Sequence of chain 1.A:
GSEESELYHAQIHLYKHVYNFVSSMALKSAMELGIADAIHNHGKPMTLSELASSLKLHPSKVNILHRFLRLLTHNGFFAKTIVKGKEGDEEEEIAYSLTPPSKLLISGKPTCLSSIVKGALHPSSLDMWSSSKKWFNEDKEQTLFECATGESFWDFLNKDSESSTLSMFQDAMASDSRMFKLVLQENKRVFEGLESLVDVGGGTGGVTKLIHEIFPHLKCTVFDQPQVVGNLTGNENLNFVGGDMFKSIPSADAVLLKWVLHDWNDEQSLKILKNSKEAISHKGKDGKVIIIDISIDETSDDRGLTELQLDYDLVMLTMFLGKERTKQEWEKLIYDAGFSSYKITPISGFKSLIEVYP

The small molecule below binds the protein below.
Small molecule (SMILES): O=C1c2ccc(O)cc2O[C@H](O)[C@H]1c1ccc(O)cc1

Binding-site contacts:
Ligand atom C2 contacts residue MET173 of chain 2.A at 3.9 Å (hydrophobic).
Ligand atom C2 contacts residue ALA172 of chain 2.A at 3.7 Å (hydrophobic).
Ligand atom C2 contacts residue ALA120 of chain 2.A at 3.8 Å (hydrophobic).
Ligand atom C1 contacts residue PHE169 of chain 2.A at 4.0 Å (hydrophobic).
Ligand atom O5 contacts residue SER125 of chain 2.A at 4.0 Å.
Ligand atom O5 contacts residue MET168 of chain 2.A at 3.4 Å.
Ligand atom O2 contacts residue ILE116 of chain 2.A at 3.6 Å.
Ligand atom C6 contacts residue PHE169 of chain 2.A at 3.7 Å (hydrophobic).
Ligand atom C7 contacts residue TYR19 of chain 1.A at 3.9 Å (hydrophobic).
Ligand atom C9 contacts residue TYR19 of chain 1.A at 3.7 Å (hydrophobic).
Ligand atom O2 contacts residue MET173 of chain 2.A at 3.7 Å.
Ligand atom O3 contacts residue TYR19 of chain 1.A at 3.0 Å (h-bond).
Ligand atom C5 contacts residue SER125 of chain 2.A at 3.4 Å.
Ligand atom C6 contacts residue SER125 of chain 2.A at 4.0 Å.
Ligand atom C1 contacts residue ALA120 of chain 2.A at 3.7 Å (hydrophobic).
Ligand atom C7 contacts residue MET173 of chain 2.A at 4.0 Å (hydrophobic).
Ligand atom C15 contacts residue MET316 of chain 2.A at 4.0 Å (hydrophobic).
Ligand atom C10 contacts residue MET316 of chain 2.A at 3.9 Å (hydrophobic).
Ligand atom C8 contacts residue TYR19 of chain 1.A at 3.5 Å (hydrophobic).
Ligand atom O5 contacts residue GLY119 of chain 2.A at 3.3 Å (h-bond).
Ligand atom C1 contacts residue GLY119 of chain 2.A at 3.2 Å.
Ligand atom C11 contacts residue PHE320 of chain 2.A at 4.0 Å (hydrophobic).
Ligand atom C12 contacts residue PHE320 of chain 2.A at 3.5 Å (hydrophobic).
Ligand atom C5 contacts residue ALA120 of chain 2.A at 4.0 Å (hydrophobic).
Ligand atom O1 contacts residue MET319 of chain 2.A at 3.5 Å.
Ligand atom O5 contacts residue PHE169 of chain 2.A at 3.8 Å.
Ligand atom C14 contacts residue TYR312 of chain 2.A at 3.2 Å (hydrophobic).
Ligand atom O2 contacts residue TYR19 of chain 1.A at 4.0 Å.
Ligand atom C6 contacts residue GLY119 of chain 2.A at 3.2 Å.
Ligand atom C9 contacts residue VAL315 of chain 2.A at 4.1 Å (hydrophobic).
Ligand atom C11 contacts residue MET316 of chain 2.A at 4.0 Å (hydrophobic).
Ligand atom O3 contacts residue ALA120 of chain 2.A at 3.3 Å.
Ligand atom C1 contacts residue ALA172 of chain 2.A at 3.8 Å (hydrophobic).
Ligand atom C6 contacts residue ALA120 of chain 2.A at 3.8 Å (hydrophobic).
Ligand atom C3 contacts residue ALA120 of chain 2.A at 4.0 Å (hydrophobic).
Ligand atom C15 contacts residue TYR312 of chain 2.A at 3.2 Å (hydrophobic).
Ligand atom C2 contacts residue GLY119 of chain 2.A at 4.0 Å.
Ligand atom C5 contacts residue GLY119 of chain 2.A at 3.5 Å.
Ligand atom C4 contacts residue ALA120 of chain 2.A at 4.0 Å (hydrophobic).
Ligand atom C9 contacts residue MET319 of chain 2.A at 4.0 Å (hydrophobic).

Sequence of chain 2.A:
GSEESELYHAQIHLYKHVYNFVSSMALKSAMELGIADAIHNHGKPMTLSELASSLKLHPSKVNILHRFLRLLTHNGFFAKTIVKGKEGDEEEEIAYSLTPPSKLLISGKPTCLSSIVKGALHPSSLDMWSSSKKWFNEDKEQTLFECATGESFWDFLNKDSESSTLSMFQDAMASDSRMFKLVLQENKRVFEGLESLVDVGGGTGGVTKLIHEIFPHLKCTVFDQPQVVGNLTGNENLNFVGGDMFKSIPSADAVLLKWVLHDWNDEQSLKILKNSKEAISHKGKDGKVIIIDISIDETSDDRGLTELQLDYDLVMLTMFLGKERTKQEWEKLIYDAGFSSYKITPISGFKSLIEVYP